Sequence of chain 1.A:
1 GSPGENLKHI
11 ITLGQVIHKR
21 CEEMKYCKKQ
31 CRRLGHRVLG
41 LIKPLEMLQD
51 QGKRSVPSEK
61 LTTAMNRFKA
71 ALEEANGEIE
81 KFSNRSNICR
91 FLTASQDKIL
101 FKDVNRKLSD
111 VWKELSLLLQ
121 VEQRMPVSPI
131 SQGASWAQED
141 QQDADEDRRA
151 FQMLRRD

Binding-site contacts:
Ligand atom C8 contacts residue MET65 of chain 1.A at 3.5 Å (hydrophobic).
Ligand atom N13 contacts residue ASN6 of chain 1.A at 3.5 Å (h-bond).
Ligand atom C14 contacts residue THR62 of chain 1.A at 4.0 Å.
Ligand atom C6 contacts residue PRO57 of chain 1.A at 3.5 Å (hydrophobic).
Ligand atom C16 contacts residue PRO57 of chain 1.A at 3.7 Å (hydrophobic).
Ligand atom C4 contacts residue LEU7 of chain 1.A at 3.7 Å (hydrophobic).
Ligand atom C3 contacts residue LEU48 of chain 1.A at 3.7 Å (hydrophobic).
Ligand atom O11 contacts residue MET65 of chain 1.A at 4.0 Å.
Ligand atom C5 contacts residue LEU7 of chain 1.A at 3.2 Å (hydrophobic).
Ligand atom O11 contacts residue THR62 of chain 1.A at 3.8 Å.
Ligand atom C17 contacts residue PRO57 of chain 1.A at 3.0 Å (hydrophobic).
Ligand atom C8 contacts residue PRO57 of chain 1.A at 3.8 Å (hydrophobic).
Ligand atom C1 contacts residue LEU7 of chain 1.A at 3.8 Å (hydrophobic).
Ligand atom C9 contacts residue MET65 of chain 1.A at 3.8 Å (hydrophobic).
Ligand atom C2 contacts residue LEU48 of chain 1.A at 3.6 Å (hydrophobic).
Ligand atom C3 contacts residue LEU119 of chain 1.A at 3.8 Å (hydrophobic).
Ligand atom C1 contacts residue LEU48 of chain 1.A at 3.4 Å (hydrophobic).
Ligand atom N20 contacts residue THR62 of chain 1.A at 3.0 Å.
Ligand atom C4 contacts residue PRO57 of chain 1.A at 3.9 Å (hydrophobic).
Ligand atom C19 contacts residue THR62 of chain 1.A at 3.3 Å.
Ligand atom C6 contacts residue LEU7 of chain 1.A at 3.5 Å (hydrophobic).
Ligand atom C1 contacts residue MET65 of chain 1.A at 3.6 Å (hydrophobic).
Ligand atom C18 contacts residue THR62 of chain 1.A at 2.9 Å.
Ligand atom C5 contacts residue PRO57 of chain 1.A at 3.6 Å (hydrophobic).
Ligand atom N20 contacts residue PRO57 of chain 1.A at 3.2 Å.
Ligand atom C12 contacts residue PRO57 of chain 1.A at 3.6 Å (hydrophobic).
Ligand atom C15 contacts residue SER2 of chain 1.A at 3.6 Å.
Ligand atom C19 contacts residue PRO57 of chain 1.A at 3.5 Å (hydrophobic).
Ligand atom C17 contacts residue THR62 of chain 1.A at 3.8 Å.
Ligand atom C10 contacts residue ASN6 of chain 1.A at 3.3 Å.
Ligand atom C18 contacts residue PRO57 of chain 1.A at 2.9 Å (hydrophobic).
Ligand atom C7 contacts residue PRO57 of chain 1.A at 3.6 Å (hydrophobic).
Ligand atom C3 contacts residue LEU61 of chain 1.A at 3.9 Å (hydrophobic).
Ligand atom O11 contacts residue ASN6 of chain 1.A at 3.9 Å.
Ligand atom C1 contacts residue LEU45 of chain 1.A at 3.3 Å (hydrophobic).
Ligand atom C12 contacts residue ASN6 of chain 1.A at 3.8 Å.
Ligand atom C18 contacts residue SER58 of chain 1.A at 3.4 Å.
Ligand atom C14 contacts residue PRO57 of chain 1.A at 4.0 Å (hydrophobic).
Ligand atom C12 contacts residue THR62 of chain 1.A at 3.7 Å.
Ligand atom C15 contacts residue GLY1 of chain 1.A at 3.8 Å.

This small molecule binds to this protein.
Small molecule (SMILES): CC(C)c1ccc([C@H](O)c2nc3ccccc3[nH]2)cc1